A protein and the small-molecule ligand that binds it are described below.
Small molecule (SMILES): CC(=O)N[C@H]1[C@H](O[C@H]2[C@H](O)[C@@H](NC(C)=O)CO[C@@H]2CO)O[C@H](CO)[C@@H](O[C@@H]2O[C@H](CO)[C@@H](O)[C@H](O[C@H]3O[C@H](CO[C@H]4O[C@H](CO)[C@@H](O)[C@H](O)[C@@H]4O)[C@@H](O)[C@H](O)[C@@H]3O)[C@@H]2O)[C@@H]1O

Sequence of chain 1.F:
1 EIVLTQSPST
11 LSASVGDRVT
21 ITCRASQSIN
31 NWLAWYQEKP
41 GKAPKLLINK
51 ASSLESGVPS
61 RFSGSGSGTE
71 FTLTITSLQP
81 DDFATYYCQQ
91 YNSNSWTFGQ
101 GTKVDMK

Sequence of chain 1.E:
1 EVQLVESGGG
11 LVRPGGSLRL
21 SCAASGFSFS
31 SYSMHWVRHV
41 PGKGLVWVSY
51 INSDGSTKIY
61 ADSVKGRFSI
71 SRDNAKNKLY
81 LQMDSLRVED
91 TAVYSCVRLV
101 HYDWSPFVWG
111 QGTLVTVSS

Sequence of chain 1.A:
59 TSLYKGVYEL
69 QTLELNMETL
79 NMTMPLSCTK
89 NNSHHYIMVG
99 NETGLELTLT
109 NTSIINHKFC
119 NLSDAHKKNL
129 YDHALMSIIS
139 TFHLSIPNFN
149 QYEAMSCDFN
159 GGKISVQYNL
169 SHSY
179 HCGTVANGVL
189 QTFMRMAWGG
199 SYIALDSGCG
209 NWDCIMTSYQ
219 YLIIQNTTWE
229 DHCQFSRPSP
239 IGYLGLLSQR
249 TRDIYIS

Binding-site contacts:
Ligand atom O7 contacts residue GLU1 of chain 1.E at 3.2 Å.
Ligand atom C3 contacts residue HIS92 of chain 1.A at 3.8 Å.
Ligand atom O2 contacts residue LYS45 of chain 1.F at 3.8 Å.
Ligand atom O6 contacts residue ALA43 of chain 1.F at 3.8 Å.
Ligand atom C8 contacts residue ASN89 of chain 1.A at 4.0 Å.
Ligand atom C8 contacts residue ASN90 of chain 1.A at 3.9 Å.
Ligand atom C8 contacts residue HIS92 of chain 1.A at 4.4 Å.
Ligand atom C6 contacts residue PRO44 of chain 1.F at 4.2 Å (hydrophobic).
Ligand atom O4 contacts residue GLN111 of chain 1.E at 4.1 Å.
Ligand atom C1 contacts residue HIS92 of chain 1.A at 3.4 Å.
Ligand atom O5 contacts residue LYS88 of chain 1.A at 4.4 Å.
Ligand atom C8 contacts residue SER91 of chain 1.A at 3.1 Å.
Ligand atom O3 contacts residue HIS92 of chain 1.A at 4.5 Å.
Ligand atom C4 contacts residue ASN89 of chain 1.A at 4.4 Å.
Ligand atom N2 contacts residue ASN89 of chain 1.A at 2.8 Å (h-bond).
Ligand atom C7 contacts residue GLU1 of chain 1.E at 4.0 Å.
Ligand atom O5 contacts residue ASN89 of chain 1.A at 2.5 Å (h-bond).
Ligand atom O6 contacts residue PRO44 of chain 1.F at 4.1 Å.
Ligand atom C7 contacts residue HIS92 of chain 1.A at 4.2 Å.
Ligand atom O7 contacts residue ASN89 of chain 1.A at 3.2 Å (h-bond).
Ligand atom N2 contacts residue HIS92 of chain 1.A at 3.2 Å (h-bond).
Ligand atom O6 contacts residue LYS88 of chain 1.A at 2.8 Å (salt-bridge).
Ligand atom C7 contacts residue ASN89 of chain 1.A at 3.3 Å.
Ligand atom C1 contacts residue ASN89 of chain 1.A at 1.5 Å.
Ligand atom C6 contacts residue LYS88 of chain 1.A at 4.1 Å.
Ligand atom N2 contacts residue SER91 of chain 1.A at 4.2 Å.
Ligand atom C7 contacts residue SER91 of chain 1.A at 4.1 Å.
Ligand atom C5 contacts residue ASN89 of chain 1.A at 3.8 Å.
Ligand atom C2 contacts residue HIS92 of chain 1.A at 3.8 Å.
Ligand atom C2 contacts residue ASN89 of chain 1.A at 2.6 Å.
Ligand atom C6 contacts residue ALA43 of chain 1.F at 3.7 Å (hydrophobic).
Ligand atom C3 contacts residue ASN89 of chain 1.A at 3.9 Å.
Ligand atom O4 contacts residue TRP109 of chain 1.E at 3.5 Å.